Sequence of chain 1.A:
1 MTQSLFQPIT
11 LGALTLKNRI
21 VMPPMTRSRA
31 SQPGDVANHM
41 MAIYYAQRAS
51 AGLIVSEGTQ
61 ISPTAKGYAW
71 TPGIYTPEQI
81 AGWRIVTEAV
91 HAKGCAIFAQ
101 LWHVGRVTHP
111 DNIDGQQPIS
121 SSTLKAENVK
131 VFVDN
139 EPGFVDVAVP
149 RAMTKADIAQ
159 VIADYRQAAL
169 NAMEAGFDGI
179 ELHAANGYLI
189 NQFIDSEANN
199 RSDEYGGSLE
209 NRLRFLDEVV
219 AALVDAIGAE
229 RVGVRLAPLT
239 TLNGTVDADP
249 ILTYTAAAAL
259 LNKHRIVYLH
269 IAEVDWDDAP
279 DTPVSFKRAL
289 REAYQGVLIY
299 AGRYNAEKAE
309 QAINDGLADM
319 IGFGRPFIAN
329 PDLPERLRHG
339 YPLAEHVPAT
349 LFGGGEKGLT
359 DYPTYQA

Binding-site contacts:
Ligand atom C2 contacts residue ALA69 of chain 1.A at 3.6 Å (hydrophobic).
Ligand atom C4 contacts residue PHE132 of chain 1.A at 3.9 Å (hydrophobic).
Ligand atom C1' contacts residue PHE350 of chain 1.A at 3.8 Å (hydrophobic).
Ligand atom C1' contacts residue PHE132 of chain 1.A at 3.4 Å (hydrophobic).
Ligand atom C5 contacts residue PHE142 of chain 1.A at 4.5 Å (hydrophobic).
Ligand atom O1' contacts residue PHE132 of chain 1.A at 3.2 Å.
Ligand atom C4 contacts residue SER28 of chain 1.A at 3.5 Å.
Ligand atom O4 contacts residue TYR68 of chain 1.A at 3.0 Å.
Ligand atom C3 contacts residue PHE350 of chain 1.A at 4.3 Å (hydrophobic).
Ligand atom C4 contacts residue TYR68 of chain 1.A at 3.6 Å (hydrophobic).
Ligand atom C1 contacts residue PHE132 of chain 1.A at 3.4 Å (hydrophobic).
Ligand atom O4 contacts residue SER28 of chain 1.A at 3.6 Å (h-bond).
Ligand atom C5 contacts residue PHE132 of chain 1.A at 3.9 Å (hydrophobic).
Ligand atom O4 contacts residue PHE350 of chain 1.A at 4.0 Å.
Ligand atom C3 contacts residue TYR68 of chain 1.A at 3.6 Å (hydrophobic).
Ligand atom O4 contacts residue THR26 of chain 1.A at 4.0 Å.
Ligand atom C2 contacts residue PHE132 of chain 1.A at 3.7 Å (hydrophobic).
Ligand atom C4 contacts residue PHE350 of chain 1.A at 4.0 Å (hydrophobic).
Ligand atom C6 contacts residue PHE350 of chain 1.A at 3.4 Å (hydrophobic).
Ligand atom C3 contacts residue PHE132 of chain 1.A at 3.9 Å (hydrophobic).
Ligand atom C2 contacts residue PHE350 of chain 1.A at 3.9 Å (hydrophobic).
Ligand atom C2 contacts residue TRP70 of chain 1.A at 4.1 Å (hydrophobic).
Ligand atom C3 contacts residue SER28 of chain 1.A at 2.8 Å.
Ligand atom C5 contacts residue TYR68 of chain 1.A at 4.4 Å (hydrophobic).
Ligand atom C1' contacts residue TRP70 of chain 1.A at 3.8 Å (hydrophobic).
Ligand atom O1' contacts residue PHE142 of chain 1.A at 4.5 Å.
Ligand atom C6 contacts residue PHE132 of chain 1.A at 3.7 Å (hydrophobic).
Ligand atom C6 contacts residue PHE142 of chain 1.A at 4.1 Å (hydrophobic).
Ligand atom C2 contacts residue SER28 of chain 1.A at 3.5 Å.
Ligand atom C5 contacts residue PHE350 of chain 1.A at 3.6 Å (hydrophobic).
Ligand atom O1' contacts residue PHE350 of chain 1.A at 4.1 Å.
Ligand atom C1 contacts residue PHE350 of chain 1.A at 3.4 Å (hydrophobic).
Ligand atom C3 contacts residue ALA69 of chain 1.A at 3.3 Å (hydrophobic).

This protein binds this small molecule.
Small molecule (SMILES): O=Cc1ccc(O)cc1